A protein and the small-molecule ligand that binds it are described below.
Small molecule (SMILES): CC1(C)C=Cc2c(ccc3c2OC[C@@H](c2ccc(O)cc2O)C3)O1

Sequence of chain 1.A:
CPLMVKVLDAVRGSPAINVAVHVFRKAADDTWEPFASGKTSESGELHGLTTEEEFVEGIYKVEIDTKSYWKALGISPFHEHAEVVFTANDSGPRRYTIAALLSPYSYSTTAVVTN

Binding-site contacts:
Ligand atom C14 contacts residue GBJ1 of chain 2.C at 0.5 Å.
Ligand atom C20 contacts residue SER149 of chain 1.A at 3.6 Å.
Ligand atom C19 contacts residue GBJ1 of chain 2.C at 0.5 Å.
Ligand atom C2 contacts residue GBJ1 of chain 2.C at 0.2 Å.
Ligand atom C1 contacts residue LEU142 of chain 1.A at 3.6 Å (hydrophobic).
Ligand atom C10 contacts residue GBJ1 of chain 2.C at 0.3 Å.
Ligand atom C18 contacts residue LYS47 of chain 1.A at 3.3 Å.
Ligand atom C8 contacts residue GBJ1 of chain 2.C at 1.4 Å.
Ligand atom C15 contacts residue GBJ1 of chain 2.C at 0.5 Å.
Ligand atom C16 contacts residue GBJ1 of chain 2.C at 0.3 Å.
Ligand atom C8 contacts residue ALA140 of chain 2.A at 3.6 Å (hydrophobic).
Ligand atom C3 contacts residue LEU142 of chain 1.A at 3.6 Å (hydrophobic).
Ligand atom C8 contacts residue LEU49 of chain 2.A at 3.5 Å (hydrophobic).
Ligand atom C15 contacts residue LYS47 of chain 2.A at 3.6 Å.
Ligand atom C20 contacts residue LEU142 of chain 2.A at 3.7 Å (hydrophobic).
Ligand atom C11 contacts residue LYS47 of chain 1.A at 3.6 Å.
Ligand atom O4 contacts residue GBJ1 of chain 2.C at 0.7 Å.
Ligand atom C4 contacts residue GBJ1 of chain 2.C at 0.4 Å.
Ligand atom O2 contacts residue GBJ1 of chain 2.C at 1.6 Å.
Ligand atom C9 contacts residue GBJ1 of chain 2.C at 0.3 Å.
Ligand atom C13 contacts residue LYS47 of chain 2.A at 3.5 Å.
Ligand atom C17 contacts residue GBJ1 of chain 2.C at 0.3 Å.
Ligand atom O1 contacts residue LEU49 of chain 1.A at 3.6 Å.
Ligand atom C13 contacts residue GBJ1 of chain 2.C at 0.2 Å.
Ligand atom C20 contacts residue GBJ1 of chain 2.C at 0.6 Å.
Ligand atom O3 contacts residue GBJ1 of chain 2.C at 0.7 Å (h-bond).
Ligand atom O4 contacts residue LEU142 of chain 2.A at 3.6 Å.
Ligand atom C16 contacts residue LYS47 of chain 2.A at 3.3 Å.
Ligand atom C5 contacts residue GBJ1 of chain 2.C at 0.2 Å.
Ligand atom O2 contacts residue LYS47 of chain 1.A at 3.1 Å (salt-bridge).
Ligand atom C3 contacts residue GBJ1 of chain 2.C at 0.7 Å.
Ligand atom O1 contacts residue GBJ1 of chain 2.C at 0.3 Å.
Ligand atom C7 contacts residue ALA141 of chain 2.A at 3.7 Å (hydrophobic).
Ligand atom C19 contacts residue LYS47 of chain 1.A at 3.3 Å.
Ligand atom C6 contacts residue GBJ1 of chain 2.C at 0.4 Å.
Ligand atom C1 contacts residue GBJ1 of chain 2.C at 0.6 Å.
Ligand atom C11 contacts residue GBJ1 of chain 2.C at 0.2 Å.
Ligand atom C18 contacts residue GBJ1 of chain 2.C at 0.3 Å.
Ligand atom C7 contacts residue GBJ1 of chain 2.C at 1.1 Å.
Ligand atom C12 contacts residue GBJ1 of chain 2.C at 1.0 Å.

Sequence of chain 2.A:
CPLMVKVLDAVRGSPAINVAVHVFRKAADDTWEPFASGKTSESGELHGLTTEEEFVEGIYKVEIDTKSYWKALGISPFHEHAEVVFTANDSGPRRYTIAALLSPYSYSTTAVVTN